The protein below binds the small molecule below.
Small molecule (SMILES): CC(=O)N[C@@H]1[C@@H](O)[C@H](O)[C@@H](CO)O[C@H]1O

Sequence of chain 1.A:
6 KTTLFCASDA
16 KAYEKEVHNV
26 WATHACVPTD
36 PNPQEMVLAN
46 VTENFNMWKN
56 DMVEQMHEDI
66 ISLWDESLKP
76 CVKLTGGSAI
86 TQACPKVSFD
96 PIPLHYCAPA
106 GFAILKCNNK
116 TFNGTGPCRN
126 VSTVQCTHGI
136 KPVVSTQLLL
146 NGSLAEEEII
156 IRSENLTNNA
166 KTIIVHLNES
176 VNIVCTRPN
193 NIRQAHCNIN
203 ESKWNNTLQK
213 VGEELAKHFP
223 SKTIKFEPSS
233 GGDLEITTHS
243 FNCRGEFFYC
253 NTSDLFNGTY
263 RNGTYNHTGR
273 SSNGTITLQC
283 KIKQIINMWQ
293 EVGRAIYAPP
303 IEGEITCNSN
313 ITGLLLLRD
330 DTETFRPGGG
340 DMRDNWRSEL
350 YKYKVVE

Binding-site contacts:
Ligand atom C6 contacts residue ASN163 of chain 1.A at 3.8 Å.
Ligand atom O7 contacts residue ASN160 of chain 1.A at 3.9 Å.
Ligand atom C4 contacts residue ASN160 of chain 1.A at 4.1 Å.
Ligand atom O6 contacts residue ASN163 of chain 1.A at 4.1 Å.
Ligand atom C1 contacts residue ASN160 of chain 1.A at 1.4 Å.
Ligand atom O5 contacts residue ASN163 of chain 1.A at 3.8 Å.
Ligand atom C2 contacts residue ASN160 of chain 1.A at 2.6 Å.
Ligand atom C1 contacts residue THR162 of chain 1.A at 4.2 Å.
Ligand atom C5 contacts residue THR162 of chain 1.A at 4.1 Å.
Ligand atom C3 contacts residue ASN160 of chain 1.A at 3.5 Å.
Ligand atom O5 contacts residue THR162 of chain 1.A at 3.4 Å.
Ligand atom O5 contacts residue ASN160 of chain 1.A at 2.5 Å (h-bond).
Ligand atom C5 contacts residue ASN160 of chain 1.A at 3.6 Å.
Ligand atom C6 contacts residue ASN160 of chain 1.A at 3.9 Å.
Ligand atom C7 contacts residue ASN160 of chain 1.A at 4.0 Å.
Ligand atom O6 contacts residue THR162 of chain 1.A at 4.4 Å.
Ligand atom C1 contacts residue ASN163 of chain 1.A at 4.4 Å.
Ligand atom N2 contacts residue ASN160 of chain 1.A at 3.6 Å.
Ligand atom O3 contacts residue ASN160 of chain 1.A at 3.4 Å (h-bond).